Sequence of chain 2.A:
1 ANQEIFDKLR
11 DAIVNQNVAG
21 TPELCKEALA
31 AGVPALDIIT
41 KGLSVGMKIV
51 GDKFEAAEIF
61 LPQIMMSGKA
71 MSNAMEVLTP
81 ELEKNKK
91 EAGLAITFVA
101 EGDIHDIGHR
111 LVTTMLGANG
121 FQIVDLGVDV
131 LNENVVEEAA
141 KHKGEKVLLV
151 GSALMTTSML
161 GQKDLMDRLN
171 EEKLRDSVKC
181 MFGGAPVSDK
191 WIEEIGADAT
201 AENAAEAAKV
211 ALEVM

Sequence of chain 1.A:
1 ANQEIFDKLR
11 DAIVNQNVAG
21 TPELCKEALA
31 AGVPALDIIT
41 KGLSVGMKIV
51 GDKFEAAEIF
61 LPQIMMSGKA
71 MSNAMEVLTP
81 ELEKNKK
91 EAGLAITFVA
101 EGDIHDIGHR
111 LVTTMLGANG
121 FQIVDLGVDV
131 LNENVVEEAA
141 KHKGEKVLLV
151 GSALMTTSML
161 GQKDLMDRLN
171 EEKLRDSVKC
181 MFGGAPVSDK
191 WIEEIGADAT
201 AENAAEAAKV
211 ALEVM

This small molecule binds to this protein.
Small molecule (SMILES): CC1=C2N3[C@H]([C@H](CC(N)=O)[C@@]2(C)CCC(=O)NC[C@@H](C)O[P](=O)([O-])O[C@H]2[C@@H](O)[C@@H](n4cnc5cc(O)ccc54)O[C@@H]2CO)[C@]2(C)[N+]4=C(C(C)=C5[N+]6=C(C=C7[N+](=C1[C@@H](CCC(N)=O)C7(C)C)[Co]364)[C@@H](CCC(N)=O)[C@]5(C)CC(N)=O)[C@@H](CCC(N)=O)[C@]2(C)CC(N)=O

Binding-site contacts:
Ligand atom C11 contacts residue HIS105 of chain 2.A at 3.6 Å.
Ligand atom O51 contacts residue ASP106 of chain 2.A at 3.0 Å (salt-bridge).
Ligand atom N29 contacts residue PHE54 of chain 2.A at 3.6 Å.
Ligand atom C50 contacts residue ASP106 of chain 2.A at 3.5 Å.
Ligand atom N23 contacts residue HIS105 of chain 2.A at 2.9 Å (h-bond).
Ligand atom O44 contacts residue ASP103 of chain 2.A at 3.4 Å.
Ligand atom N33 contacts residue THR156 of chain 2.A at 2.6 Å (h-bond).
Ligand atom N45 contacts residue GLY102 of chain 2.A at 3.2 Å (h-bond).
Ligand atom O5M contacts residue MET181 of chain 2.A at 3.0 Å (h-bond).
Ligand atom C9B contacts residue SER152 of chain 2.A at 3.5 Å.
Ligand atom N33 contacts residue MET155 of chain 2.A at 2.9 Å.
Ligand atom O44 contacts residue HIS105 of chain 2.A at 3.4 Å (h-bond).
Ligand atom O44 contacts residue MET155 of chain 2.A at 3.2 Å.
Ligand atom O44 contacts residue GLY102 of chain 2.A at 3.5 Å (h-bond).
Ligand atom N24 contacts residue HIS105 of chain 2.A at 3.0 Å (h-bond).
Ligand atom C20 contacts residue LEU154 of chain 2.A at 3.3 Å (hydrophobic).
Ligand atom C46 contacts residue MET65 of chain 1.A at 3.4 Å (hydrophobic).
Ligand atom O6R contacts residue ASN203 of chain 2.A at 3.4 Å.
Ligand atom O44 contacts residue ILE104 of chain 2.A at 2.8 Å (h-bond).
Ligand atom O4 contacts residue LEU154 of chain 2.A at 3.0 Å.
Ligand atom O51 contacts residue HIS105 of chain 2.A at 3.5 Å.
Ligand atom C27 contacts residue PHE54 of chain 2.A at 3.6 Å (hydrophobic).
Ligand atom O5M contacts residue VAL150 of chain 2.A at 3.0 Å.
Ligand atom C43 contacts residue ILE104 of chain 2.A at 3.5 Å (hydrophobic).
Ligand atom N22 contacts residue HIS105 of chain 2.A at 3.2 Å (h-bond).
Ligand atom C20 contacts residue HIS105 of chain 2.A at 3.4 Å.
Ligand atom C14 contacts residue HIS105 of chain 2.A at 3.5 Å.
Ligand atom O8R contacts residue ALA204 of chain 2.A at 3.5 Å (h-bond).
Ligand atom O51 contacts residue ILE107 of chain 2.A at 3.3 Å.
Ligand atom O7R contacts residue GLY184 of chain 2.A at 2.5 Å (h-bond).
Ligand atom CO contacts residue HIS105 of chain 2.A at 2.4 Å.
Ligand atom N3B contacts residue SER152 of chain 2.A at 2.6 Å (h-bond).
Ligand atom N52 contacts residue ASP106 of chain 2.A at 2.8 Å (salt-bridge).
Ligand atom O34 contacts residue THR156 of chain 2.A at 3.5 Å (h-bond).
Ligand atom C30 contacts residue LEU154 of chain 2.A at 3.5 Å (hydrophobic).
Ligand atom O8R contacts residue ASN203 of chain 2.A at 3.2 Å.
Ligand atom C4B contacts residue GLY151 of chain 2.A at 3.4 Å.
Ligand atom O5 contacts residue GLY184 of chain 2.A at 3.2 Å (h-bond).
Ligand atom C56 contacts residue LEU154 of chain 2.A at 3.6 Å (hydrophobic).
Ligand atom N21 contacts residue HIS105 of chain 2.A at 3.2 Å (h-bond).